Binding-site contacts:
Ligand atom O6 contacts residue LYS176 of chain 1.A at 2.9 Å (salt-bridge).
Ligand atom C1' contacts residue POP1 of chain 1.H at 3.2 Å.
Ligand atom C2' contacts residue MG1 of chain 1.E at 3.2 Å.
Ligand atom O2P contacts residue LYS151 of chain 1.A at 3.3 Å (salt-bridge).
Ligand atom C3' contacts residue GLU144 of chain 1.A at 3.3 Å.
Ligand atom O3' contacts residue MG1 of chain 1.E at 2.2 Å.
Ligand atom C3' contacts residue MG1 of chain 1.E at 3.1 Å.
Ligand atom N4' contacts residue TYR116 of chain 1.A at 3.4 Å.
Ligand atom O2P contacts residue THR149 of chain 1.A at 3.3 Å (h-bond).
Ligand atom P contacts residue THR149 of chain 1.A at 3.4 Å.
Ligand atom O2P contacts residue THR152 of chain 1.A at 2.8 Å (h-bond).
Ligand atom O6 contacts residue PHE197 of chain 1.A at 3.4 Å.
Ligand atom C2' contacts residue ASP145 of chain 1.A at 3.3 Å.
Ligand atom O1P contacts residue GLY150 of chain 1.A at 3.0 Å (h-bond).
Ligand atom C5' contacts residue ILE146 of chain 1.A at 3.3 Å (hydrophobic).
Ligand atom N1 contacts residue PHE197 of chain 1.A at 3.4 Å.
Ligand atom C2 contacts residue ASP204 of chain 1.A at 3.4 Å.
Ligand atom O3P contacts residue ASP148 of chain 1.A at 3.1 Å.
Ligand atom C6 contacts residue PHE197 of chain 1.A at 3.4 Å (hydrophobic).
Ligand atom O1P contacts residue ASP148 of chain 1.A at 2.9 Å (salt-bridge).
Ligand atom O3' contacts residue GLU144 of chain 1.A at 2.7 Å (salt-bridge).
Ligand atom O2' contacts residue MG1 of chain 1.E at 2.3 Å.
Ligand atom C2' contacts residue POP1 of chain 1.H at 3.5 Å.
Ligand atom O5' contacts residue TYR116 of chain 1.A at 3.3 Å.
Ligand atom N7 contacts residue ASP148 of chain 1.A at 2.8 Å (salt-bridge).
Ligand atom C4' contacts residue POP1 of chain 1.H at 3.4 Å.
Ligand atom C3' contacts residue ASP145 of chain 1.A at 3.2 Å.
Ligand atom O3P contacts residue THR149 of chain 1.A at 2.8 Å (h-bond).
Ligand atom O6 contacts residue VAL198 of chain 1.A at 3.1 Å (h-bond).
Ligand atom O2' contacts residue ASP145 of chain 1.A at 2.5 Å (salt-bridge).
Ligand atom O3' contacts residue POP1 of chain 1.H at 3.1 Å (h-bond).
Ligand atom C2 contacts residue VAL198 of chain 1.A at 3.1 Å (hydrophobic).
Ligand atom O2' contacts residue POP1 of chain 1.H at 3.1 Å (h-bond).
Ligand atom O5' contacts residue THR152 of chain 1.A at 3.5 Å (h-bond).
Ligand atom O3P contacts residue TYR116 of chain 1.A at 2.6 Å (h-bond).
Ligand atom O3' contacts residue ASP145 of chain 1.A at 3.3 Å (salt-bridge).
Ligand atom C8 contacts residue TYR116 of chain 1.A at 3.5 Å (hydrophobic).
Ligand atom O1P contacts residue THR149 of chain 1.A at 3.1 Å (h-bond).
Ligand atom N4' contacts residue POP1 of chain 1.H at 3.1 Å (h-bond).
Ligand atom N1 contacts residue VAL198 of chain 1.A at 2.5 Å (h-bond).

A protein and the small-molecule ligand that binds it are described below.
Small molecule (SMILES): O=c1[nH]cnc2c([C@@H]3N[C@H](COP(=O)(O)O)[C@@H](O)[C@H]3O)c[nH]c12

Sequence of chain 1.A:
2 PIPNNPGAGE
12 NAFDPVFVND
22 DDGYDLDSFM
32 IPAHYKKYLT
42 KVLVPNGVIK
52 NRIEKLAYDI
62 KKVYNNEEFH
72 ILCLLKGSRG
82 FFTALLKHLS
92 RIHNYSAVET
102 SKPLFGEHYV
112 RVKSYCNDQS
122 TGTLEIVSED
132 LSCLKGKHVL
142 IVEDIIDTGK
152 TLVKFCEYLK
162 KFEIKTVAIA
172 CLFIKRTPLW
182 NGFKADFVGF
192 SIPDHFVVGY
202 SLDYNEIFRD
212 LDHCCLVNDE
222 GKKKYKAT